A small-molecule ligand and the protein it binds are described below.
Small molecule (SMILES): CC(=O)N[C@H]1[C@H](O[C@H]2[C@H](O)[C@@H](NC(C)=O)CO[C@@H]2CO)O[C@H](CO)[C@@H](O)[C@@H]1O

Sequence of chain 3.D:
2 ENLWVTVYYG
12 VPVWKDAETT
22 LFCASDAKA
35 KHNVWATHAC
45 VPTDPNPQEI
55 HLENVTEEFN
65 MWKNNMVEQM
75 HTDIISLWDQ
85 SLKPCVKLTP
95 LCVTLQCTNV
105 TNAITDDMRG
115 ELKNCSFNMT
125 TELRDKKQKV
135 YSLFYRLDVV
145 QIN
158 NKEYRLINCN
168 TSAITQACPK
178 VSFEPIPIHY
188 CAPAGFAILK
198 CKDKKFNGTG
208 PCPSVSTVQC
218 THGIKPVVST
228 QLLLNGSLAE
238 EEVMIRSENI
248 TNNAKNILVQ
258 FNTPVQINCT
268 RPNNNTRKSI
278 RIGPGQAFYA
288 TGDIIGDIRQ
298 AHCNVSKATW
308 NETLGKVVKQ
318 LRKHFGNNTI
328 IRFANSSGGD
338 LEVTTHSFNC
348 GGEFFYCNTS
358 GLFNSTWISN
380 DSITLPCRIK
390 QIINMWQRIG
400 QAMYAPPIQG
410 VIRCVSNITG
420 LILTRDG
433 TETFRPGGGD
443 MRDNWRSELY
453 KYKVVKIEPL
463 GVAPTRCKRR

Binding-site contacts:
Ligand atom N2 contacts residue ASN265 of chain 3.D at 2.9 Å (h-bond).
Ligand atom C8 contacts residue ASN265 of chain 3.D at 4.3 Å.
Ligand atom O7 contacts residue ASN265 of chain 3.D at 2.9 Å (h-bond).
Ligand atom O3 contacts residue GLN263 of chain 3.D at 4.0 Å.
Ligand atom O5 contacts residue VAL414 of chain 3.D at 4.3 Å.
Ligand atom C3 contacts residue ASN265 of chain 3.D at 3.8 Å.
Ligand atom C8 contacts residue ASN301 of chain 3.D at 4.3 Å.
Ligand atom C7 contacts residue ASN265 of chain 3.D at 3.1 Å.
Ligand atom C3 contacts residue GLN263 of chain 3.D at 3.5 Å.
Ligand atom O7 contacts residue ASN301 of chain 3.D at 4.0 Å.
Ligand atom C4 contacts residue ASN265 of chain 3.D at 4.2 Å.
Ligand atom C8 contacts residue SER303 of chain 3.D at 3.6 Å.
Ligand atom O5 contacts residue ARG412 of chain 3.D at 3.8 Å.
Ligand atom C8 contacts residue VAL302 of chain 3.D at 4.1 Å (hydrophobic).
Ligand atom O6 contacts residue ARG412 of chain 3.D at 3.0 Å (salt-bridge).
Ligand atom N2 contacts residue GLN263 of chain 3.D at 3.4 Å (h-bond).
Ligand atom C1 contacts residue GLN263 of chain 3.D at 4.2 Å.
Ligand atom C1 contacts residue VAL414 of chain 3.D at 4.5 Å (hydrophobic).
Ligand atom C1 contacts residue ASN265 of chain 3.D at 1.4 Å.
Ligand atom C2 contacts residue GLN263 of chain 3.D at 3.9 Å.
Ligand atom C8 contacts residue GLN263 of chain 3.D at 4.2 Å.
Ligand atom C2 contacts residue ASN265 of chain 3.D at 2.5 Å.
Ligand atom O5 contacts residue ASN265 of chain 3.D at 2.4 Å (h-bond).
Ligand atom O6 contacts residue ASN265 of chain 3.D at 4.5 Å.
Ligand atom C6 contacts residue ARG412 of chain 3.D at 4.3 Å.
Ligand atom C5 contacts residue ASN265 of chain 3.D at 3.6 Å.